Sequence of chain 1.C:
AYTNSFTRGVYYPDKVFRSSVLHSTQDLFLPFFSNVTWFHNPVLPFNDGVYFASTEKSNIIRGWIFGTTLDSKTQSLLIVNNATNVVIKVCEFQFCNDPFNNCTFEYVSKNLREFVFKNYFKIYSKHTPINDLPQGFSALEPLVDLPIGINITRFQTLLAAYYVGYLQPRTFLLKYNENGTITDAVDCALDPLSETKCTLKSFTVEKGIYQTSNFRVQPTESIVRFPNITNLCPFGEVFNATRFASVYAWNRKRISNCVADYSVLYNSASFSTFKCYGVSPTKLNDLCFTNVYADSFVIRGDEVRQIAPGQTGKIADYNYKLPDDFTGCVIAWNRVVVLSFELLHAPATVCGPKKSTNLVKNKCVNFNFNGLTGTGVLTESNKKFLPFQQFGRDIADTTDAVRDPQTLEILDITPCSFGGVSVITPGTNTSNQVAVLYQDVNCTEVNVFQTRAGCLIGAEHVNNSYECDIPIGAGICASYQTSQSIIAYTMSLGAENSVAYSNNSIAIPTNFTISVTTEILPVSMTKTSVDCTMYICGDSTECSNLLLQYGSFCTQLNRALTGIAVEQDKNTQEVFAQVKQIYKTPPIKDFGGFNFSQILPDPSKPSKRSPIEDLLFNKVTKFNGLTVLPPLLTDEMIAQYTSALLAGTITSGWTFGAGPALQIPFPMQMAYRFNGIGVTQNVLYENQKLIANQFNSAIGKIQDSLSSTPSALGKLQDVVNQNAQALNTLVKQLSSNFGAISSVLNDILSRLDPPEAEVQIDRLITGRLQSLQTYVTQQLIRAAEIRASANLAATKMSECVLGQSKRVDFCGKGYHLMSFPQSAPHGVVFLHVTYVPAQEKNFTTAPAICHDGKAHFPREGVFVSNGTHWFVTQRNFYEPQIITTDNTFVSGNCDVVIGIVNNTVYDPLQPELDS

This protein binds this small molecule.
Small molecule (SMILES): CC(=O)N[C@@H]1[C@@H](O)[C@H](O)[C@@H](CO)O[C@H]1O

Binding-site contacts:
Ligand atom O5 contacts residue ASN603 of chain 1.C at 2.4 Å (h-bond).
Ligand atom C3 contacts residue ASN603 of chain 1.C at 3.8 Å.
Ligand atom O7 contacts residue ASN603 of chain 1.C at 4.1 Å.
Ligand atom N2 contacts residue ASN603 of chain 1.C at 2.9 Å (h-bond).
Ligand atom C2 contacts residue ASN603 of chain 1.C at 2.5 Å.
Ligand atom C7 contacts residue ASN603 of chain 1.C at 4.0 Å.
Ligand atom C1 contacts residue ASN603 of chain 1.C at 1.4 Å.
Ligand atom C8 contacts residue THR604 of chain 1.C at 4.2 Å.
Ligand atom C4 contacts residue ASN603 of chain 1.C at 4.2 Å.
Ligand atom C5 contacts residue ASN603 of chain 1.C at 3.6 Å.